A small-molecule ligand and the protein it binds are described below.
Small molecule (SMILES): CC(=O)N[C@H]1[C@H](O[C@H]2[C@H](O)[C@@H](NC(C)=O)CO[C@@H]2CO[C@@H]2O[C@@H](C)[C@@H](O)[C@@H](O)[C@@H]2O)O[C@H](CO)[C@@H](O[C@@H]2O[C@H](CO)[C@@H](O)[C@H](O[C@H]3O[C@H](CO)[C@@H](O)[C@H](O)[C@@H]3O)[C@@H]2O)[C@@H]1O

Binding-site contacts:
Ligand atom O3 contacts residue GLU522 of chain 1.B at 4.2 Å.
Ligand atom C2 contacts residue GLU522 of chain 1.B at 4.3 Å.
Ligand atom O4 contacts residue PRO524 of chain 1.B at 3.6 Å.
Ligand atom C1 contacts residue GLU522 of chain 1.B at 4.1 Å.
Ligand atom C4 contacts residue ASN416 of chain 1.B at 4.2 Å.
Ligand atom C8 contacts residue GLN527 of chain 1.B at 4.1 Å.
Ligand atom C1 contacts residue ASN416 of chain 1.B at 1.4 Å.
Ligand atom C8 contacts residue ASN416 of chain 1.B at 4.4 Å.
Ligand atom C7 contacts residue GLN527 of chain 1.B at 4.0 Å.
Ligand atom O7 contacts residue PRO524 of chain 1.B at 3.4 Å.
Ligand atom O2 contacts residue GLU522 of chain 1.B at 4.5 Å.
Ligand atom C7 contacts residue ASN416 of chain 1.B at 3.3 Å.
Ligand atom O6 contacts residue GLY523 of chain 1.B at 4.0 Å.
Ligand atom C3 contacts residue PRO524 of chain 1.B at 4.0 Å (hydrophobic).
Ligand atom C2 contacts residue GLU522 of chain 1.B at 3.7 Å.
Ligand atom C8 contacts residue GLU403 of chain 1.B at 4.2 Å.
Ligand atom O7 contacts residue ASN416 of chain 1.B at 3.3 Å (h-bond).
Ligand atom C2 contacts residue GLN527 of chain 1.B at 3.5 Å.
Ligand atom C3 contacts residue ASN416 of chain 1.B at 3.8 Å.
Ligand atom O5 contacts residue GLY523 of chain 1.B at 4.4 Å.
Ligand atom O5 contacts residue GLU522 of chain 1.B at 3.5 Å (salt-bridge).
Ligand atom C5 contacts residue ASN416 of chain 1.B at 3.6 Å.
Ligand atom C4 contacts residue GLU522 of chain 1.B at 4.2 Å.
Ligand atom O6 contacts residue GLU522 of chain 1.B at 4.1 Å.
Ligand atom C2 contacts residue ASN416 of chain 1.B at 2.5 Å.
Ligand atom C4 contacts residue GLU522 of chain 1.B at 3.9 Å.
Ligand atom N2 contacts residue GLN527 of chain 1.B at 2.9 Å (h-bond).
Ligand atom C3 contacts residue GLN527 of chain 1.B at 3.5 Å.
Ligand atom C4 contacts residue PRO524 of chain 1.B at 4.4 Å (hydrophobic).
Ligand atom C1 contacts residue GLU522 of chain 1.B at 3.2 Å.
Ligand atom C1 contacts residue GLN527 of chain 1.B at 3.7 Å.
Ligand atom O3 contacts residue GLU522 of chain 1.B at 3.9 Å.
Ligand atom C7 contacts residue PRO524 of chain 1.B at 4.2 Å (hydrophobic).
Ligand atom O5 contacts residue ASN416 of chain 1.B at 2.4 Å (h-bond).
Ligand atom O3 contacts residue PRO524 of chain 1.B at 4.2 Å.
Ligand atom N2 contacts residue ASN416 of chain 1.B at 2.9 Å (h-bond).
Ligand atom O3 contacts residue GLN527 of chain 1.B at 4.3 Å.
Ligand atom C5 contacts residue GLU522 of chain 1.B at 4.2 Å.
Ligand atom O5 contacts residue GLU522 of chain 1.B at 4.3 Å.
Ligand atom C3 contacts residue GLU522 of chain 1.B at 3.4 Å.

Sequence of chain 1.B:
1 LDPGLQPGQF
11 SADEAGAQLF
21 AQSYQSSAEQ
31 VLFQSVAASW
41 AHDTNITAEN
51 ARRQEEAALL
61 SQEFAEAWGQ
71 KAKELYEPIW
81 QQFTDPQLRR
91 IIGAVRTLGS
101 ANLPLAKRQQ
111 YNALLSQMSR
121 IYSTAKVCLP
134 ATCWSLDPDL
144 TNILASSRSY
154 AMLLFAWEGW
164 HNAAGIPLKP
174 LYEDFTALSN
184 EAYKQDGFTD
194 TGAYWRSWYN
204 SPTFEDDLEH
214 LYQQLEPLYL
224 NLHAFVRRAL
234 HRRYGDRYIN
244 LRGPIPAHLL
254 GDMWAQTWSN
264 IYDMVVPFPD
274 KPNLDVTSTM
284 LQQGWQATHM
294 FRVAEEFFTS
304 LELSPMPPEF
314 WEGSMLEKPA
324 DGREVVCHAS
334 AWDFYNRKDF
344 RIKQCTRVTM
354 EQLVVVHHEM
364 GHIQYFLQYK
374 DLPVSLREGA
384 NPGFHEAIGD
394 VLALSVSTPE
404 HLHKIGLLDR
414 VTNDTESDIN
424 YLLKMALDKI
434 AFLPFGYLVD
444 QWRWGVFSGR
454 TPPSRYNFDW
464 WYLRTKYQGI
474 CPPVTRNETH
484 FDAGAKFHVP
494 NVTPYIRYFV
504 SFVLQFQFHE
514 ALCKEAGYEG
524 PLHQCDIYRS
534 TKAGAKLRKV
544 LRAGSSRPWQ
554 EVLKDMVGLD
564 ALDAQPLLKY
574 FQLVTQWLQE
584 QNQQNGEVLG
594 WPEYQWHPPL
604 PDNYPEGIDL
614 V